Sequence of chain 1.C:
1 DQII

Binding-site contacts:
Ligand atom CG2 contacts residue ILE3 of chain 1.D at 1.4 Å (hydrophobic).
Ligand atom CG2 contacts residue ASP25 of chain 1.B at 3.0 Å.
Ligand atom N contacts residue ILE2 of chain 1.D at 3.5 Å.
Ligand atom CB contacts residue ILE2 of chain 1.D at 3.3 Å (hydrophobic).
Ligand atom CA contacts residue ASP25 of chain 1.B at 3.7 Å.
Ligand atom CD1 contacts residue GLU1 of chain 1.F at 3.1 Å.
Ligand atom CD1 contacts residue PRO81 of chain 1.B at 3.8 Å (hydrophobic).
Ligand atom CA contacts residue ILE3 of chain 1.D at 0.6 Å (hydrophobic).
Ligand atom C contacts residue ILE4 of chain 1.C at 3.0 Å (hydrophobic).
Ligand atom C contacts residue ILE2 of chain 1.D at 1.1 Å (hydrophobic).
Ligand atom C contacts residue ILE1 of chain 1.E at 3.1 Å (hydrophobic).
Ligand atom N contacts residue ILE3 of chain 1.D at 0.8 Å.
Ligand atom CG2 contacts residue LEU23 of chain 1.B at 3.4 Å (hydrophobic).
Ligand atom CG2 contacts residue ILE84 of chain 1.B at 3.3 Å (hydrophobic).
Ligand atom CD1 contacts residue ILE3 of chain 1.D at 1.4 Å (hydrophobic).
Ligand atom N contacts residue GLU1 of chain 1.F at 3.6 Å.
Ligand atom N contacts residue ILE4 of chain 1.C at 2.2 Å.
Ligand atom CB contacts residue GLU1 of chain 1.F at 2.9 Å.
Ligand atom CA contacts residue ILE2 of chain 1.D at 2.6 Å (hydrophobic).
Ligand atom CA contacts residue ILE1 of chain 1.E at 3.1 Å (hydrophobic).
Ligand atom C contacts residue ILE3 of chain 1.D at 0.6 Å (hydrophobic).
Ligand atom N contacts residue ASP25 of chain 1.B at 3.1 Å (salt-bridge).
Ligand atom O contacts residue ILE4 of chain 1.C at 3.0 Å (h-bond).
Ligand atom O contacts residue ILE3 of chain 1.D at 1.8 Å (h-bond).
Ligand atom CG1 contacts residue ILE2 of chain 1.D at 3.4 Å (hydrophobic).
Ligand atom O contacts residue GLU1 of chain 1.F at 2.3 Å (salt-bridge).
Ligand atom CA contacts residue ILE4 of chain 1.C at 2.8 Å (hydrophobic).
Ligand atom CG1 contacts residue ILE3 of chain 1.D at 1.2 Å (hydrophobic).
Ligand atom O contacts residue ILE2 of chain 1.D at 1.1 Å (h-bond).
Ligand atom CA contacts residue GLU1 of chain 1.F at 2.4 Å.
Ligand atom CD1 contacts residue ILE2 of chain 1.D at 3.4 Å (hydrophobic).
Ligand atom C contacts residue GLU1 of chain 1.F at 1.3 Å.
Ligand atom CA contacts residue GLY27 of chain 1.A at 3.3 Å.
Ligand atom CG2 contacts residue GLY27 of chain 1.A at 3.9 Å.
Ligand atom CB contacts residue GLY27 of chain 1.A at 3.4 Å.
Ligand atom O contacts residue ILE1 of chain 1.E at 2.6 Å (h-bond).
Ligand atom CD1 contacts residue GLY49 of chain 1.A at 3.5 Å.
Ligand atom CG1 contacts residue GLU1 of chain 1.F at 3.2 Å.
Ligand atom CB contacts residue ILE3 of chain 1.D at 0.7 Å (hydrophobic).
Ligand atom N contacts residue ILE1 of chain 1.E at 2.4 Å (h-bond).

Sequence of chain 1.B:
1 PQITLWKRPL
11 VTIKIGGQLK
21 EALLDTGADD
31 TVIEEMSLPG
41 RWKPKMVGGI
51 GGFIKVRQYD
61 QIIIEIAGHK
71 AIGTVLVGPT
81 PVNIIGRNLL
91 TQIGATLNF

Sequence of chain 1.D:
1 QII

Sequence of chain 1.E:
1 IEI

A small-molecule ligand and the protein it binds are described below.
Small molecule (SMILES): CC[C@H](C)[C@H](N)C(=O)O

Sequence of chain 1.A:
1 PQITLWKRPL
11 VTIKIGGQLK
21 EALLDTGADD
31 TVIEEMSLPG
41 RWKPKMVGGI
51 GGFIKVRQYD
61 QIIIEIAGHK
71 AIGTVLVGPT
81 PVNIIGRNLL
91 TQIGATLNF